Sequence of chain 1.A:
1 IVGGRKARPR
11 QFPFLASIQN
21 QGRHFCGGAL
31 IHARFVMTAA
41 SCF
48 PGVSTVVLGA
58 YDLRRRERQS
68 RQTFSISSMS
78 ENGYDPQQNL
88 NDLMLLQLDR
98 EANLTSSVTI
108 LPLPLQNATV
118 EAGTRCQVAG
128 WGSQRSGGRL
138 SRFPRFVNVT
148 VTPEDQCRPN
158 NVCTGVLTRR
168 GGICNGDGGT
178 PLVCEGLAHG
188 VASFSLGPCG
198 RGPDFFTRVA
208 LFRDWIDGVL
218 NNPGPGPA

Binding-site contacts:
Ligand atom N2 contacts residue ASN114 of chain 1.A at 2.9 Å (h-bond).
Ligand atom C1 contacts residue GLN113 of chain 1.A at 4.3 Å.
Ligand atom C6 contacts residue EOH1 of chain 1.H at 3.9 Å.
Ligand atom N2 contacts residue GLN113 of chain 1.A at 3.9 Å.
Ligand atom C2 contacts residue ASN114 of chain 1.A at 2.4 Å.
Ligand atom C5 contacts residue ASN114 of chain 1.A at 3.6 Å.
Ligand atom O7 contacts residue ASN114 of chain 1.A at 3.7 Å.
Ligand atom C7 contacts residue GLN113 of chain 1.A at 4.2 Å.
Ligand atom C4 contacts residue ASN114 of chain 1.A at 4.1 Å.
Ligand atom O5 contacts residue ASN114 of chain 1.A at 2.3 Å (h-bond).
Ligand atom C1 contacts residue ASN114 of chain 1.A at 1.4 Å.
Ligand atom C8 contacts residue ASP211 of chain 1.A at 4.2 Å.
Ligand atom C7 contacts residue ASN114 of chain 1.A at 3.5 Å.
Ligand atom C8 contacts residue GLN113 of chain 1.A at 3.9 Å.
Ligand atom C3 contacts residue ASN114 of chain 1.A at 3.7 Å.

The small molecule below binds the protein below.
Small molecule (SMILES): CC(=O)N[C@@H]1[C@@H](O)[C@H](O)[C@@H](CO)O[C@H]1O